Sequence of chain 1.B:
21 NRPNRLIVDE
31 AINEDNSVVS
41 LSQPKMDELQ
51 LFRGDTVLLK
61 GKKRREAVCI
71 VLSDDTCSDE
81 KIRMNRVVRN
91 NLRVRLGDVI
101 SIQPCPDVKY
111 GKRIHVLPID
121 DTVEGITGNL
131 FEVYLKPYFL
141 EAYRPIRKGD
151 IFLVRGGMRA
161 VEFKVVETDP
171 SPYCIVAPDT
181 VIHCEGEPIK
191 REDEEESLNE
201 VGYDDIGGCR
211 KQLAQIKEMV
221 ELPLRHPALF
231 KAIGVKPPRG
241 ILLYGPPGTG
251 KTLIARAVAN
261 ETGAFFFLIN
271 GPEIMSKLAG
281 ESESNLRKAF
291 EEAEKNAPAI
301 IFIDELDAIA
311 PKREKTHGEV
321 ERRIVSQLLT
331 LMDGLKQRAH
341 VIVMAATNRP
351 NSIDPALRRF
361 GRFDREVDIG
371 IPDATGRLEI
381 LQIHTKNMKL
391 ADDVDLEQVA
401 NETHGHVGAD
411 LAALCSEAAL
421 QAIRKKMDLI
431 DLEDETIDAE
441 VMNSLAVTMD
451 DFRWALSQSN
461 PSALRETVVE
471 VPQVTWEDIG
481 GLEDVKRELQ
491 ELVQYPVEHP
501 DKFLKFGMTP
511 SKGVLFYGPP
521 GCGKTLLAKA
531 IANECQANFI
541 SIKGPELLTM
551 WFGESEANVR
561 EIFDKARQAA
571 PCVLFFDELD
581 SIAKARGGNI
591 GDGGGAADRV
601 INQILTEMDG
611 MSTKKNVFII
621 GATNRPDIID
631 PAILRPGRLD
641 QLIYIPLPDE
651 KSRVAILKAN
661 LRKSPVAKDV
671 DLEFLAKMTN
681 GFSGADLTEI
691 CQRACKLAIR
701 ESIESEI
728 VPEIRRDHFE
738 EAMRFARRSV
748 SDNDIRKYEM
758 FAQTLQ

The protein below binds the small molecule below.
Small molecule (SMILES): CC(C)N1CCN(CCNC2CCN(c3cccc(-c4cc5cc(F)ccc5[nH]4)c3)CC2)CC1

Binding-site contacts:
Ligand atom C18 contacts residue ALA537 of chain 1.B at 3.5 Å (hydrophobic).
Ligand atom C30 contacts residue LEU492 of chain 1.B at 3.5 Å (hydrophobic).
Ligand atom F28 contacts residue LYS512 of chain 1.B at 3.4 Å.
Ligand atom C15 contacts residue CYS535 of chain 1.B at 3.6 Å (hydrophobic).
Ligand atom C31 contacts residue VAL493 of chain 1.B at 3.7 Å (hydrophobic).
Ligand atom C26 contacts residue LYS614 of chain 1.B at 3.3 Å.
Ligand atom N32 contacts residue VAL493 of chain 1.B at 2.9 Å (h-bond).
Ligand atom C20 contacts residue ASN616 of chain 1.B at 3.3 Å.
Ligand atom C16 contacts residue CYS535 of chain 1.B at 3.5 Å (hydrophobic).
Ligand atom C29 contacts residue LYS614 of chain 1.B at 3.6 Å.
Ligand atom F28 contacts residue SER511 of chain 1.B at 3.3 Å.
Ligand atom C13 contacts residue CYS535 of chain 1.B at 3.8 Å (hydrophobic).
Ligand atom C27 contacts residue SER511 of chain 1.B at 3.6 Å.
Ligand atom C25 contacts residue VAL617 of chain 1.B at 3.9 Å (hydrophobic).
Ligand atom C09 contacts residue GLU498 of chain 1.B at 3.4 Å.
Ligand atom C19 contacts residue ASN616 of chain 1.B at 3.7 Å.
Ligand atom C16 contacts residue GLN494 of chain 1.B at 3.7 Å.
Ligand atom N32 contacts residue VAL497 of chain 1.B at 3.5 Å.
Ligand atom C24 contacts residue ASN616 of chain 1.B at 3.8 Å.
Ligand atom C19 contacts residue CYS572 of chain 1.B at 3.7 Å (hydrophobic).
Ligand atom C20 contacts residue CYS572 of chain 1.B at 3.6 Å (hydrophobic).
Ligand atom C29 contacts residue PRO510 of chain 1.B at 3.9 Å (hydrophobic).
Ligand atom C29 contacts residue SER511 of chain 1.B at 3.3 Å.
Ligand atom C18 contacts residue CYS535 of chain 1.B at 3.8 Å (hydrophobic).
Ligand atom C19 contacts residue ALA537 of chain 1.B at 3.5 Å (hydrophobic).
Ligand atom C24 contacts residue PHE618 of chain 1.B at 3.8 Å (hydrophobic).
Ligand atom C27 contacts residue LYS614 of chain 1.B at 3.2 Å.
Ligand atom C22 contacts residue VAL493 of chain 1.B at 3.9 Å (hydrophobic).
Ligand atom C19 contacts residue PRO571 of chain 1.B at 3.4 Å (hydrophobic).
Ligand atom C26 contacts residue VAL617 of chain 1.B at 3.5 Å (hydrophobic).
Ligand atom C31 contacts residue VAL497 of chain 1.B at 4.0 Å (hydrophobic).
Ligand atom C17 contacts residue CYS535 of chain 1.B at 3.9 Å (hydrophobic).
Ligand atom F28 contacts residue LYS614 of chain 1.B at 2.7 Å.
Ligand atom C24 contacts residue VAL617 of chain 1.B at 3.6 Å (hydrophobic).
Ligand atom C25 contacts residue PHE618 of chain 1.B at 3.8 Å (hydrophobic).
Ligand atom C18 contacts residue PRO571 of chain 1.B at 3.5 Å (hydrophobic).
Ligand atom C30 contacts residue PRO496 of chain 1.B at 3.9 Å (hydrophobic).
Ligand atom C31 contacts residue PHE618 of chain 1.B at 3.8 Å (hydrophobic).
Ligand atom C30 contacts residue VAL493 of chain 1.B at 3.8 Å (hydrophobic).
Ligand atom N14 contacts residue CYS535 of chain 1.B at 3.4 Å (h-bond).